This small molecule binds to this protein.
Small molecule (SMILES): Cn1c(=O)[nH]c2c(=O)[nH]c(=O)[nH]c21

Sequence of chain 3.A:
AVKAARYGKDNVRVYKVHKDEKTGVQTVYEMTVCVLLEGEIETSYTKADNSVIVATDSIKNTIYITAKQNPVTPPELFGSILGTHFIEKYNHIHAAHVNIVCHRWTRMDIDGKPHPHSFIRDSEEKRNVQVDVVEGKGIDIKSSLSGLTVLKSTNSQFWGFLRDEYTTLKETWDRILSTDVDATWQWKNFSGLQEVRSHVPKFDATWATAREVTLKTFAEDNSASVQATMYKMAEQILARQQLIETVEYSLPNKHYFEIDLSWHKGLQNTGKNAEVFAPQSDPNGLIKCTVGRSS

Sequence of chain 4.A:
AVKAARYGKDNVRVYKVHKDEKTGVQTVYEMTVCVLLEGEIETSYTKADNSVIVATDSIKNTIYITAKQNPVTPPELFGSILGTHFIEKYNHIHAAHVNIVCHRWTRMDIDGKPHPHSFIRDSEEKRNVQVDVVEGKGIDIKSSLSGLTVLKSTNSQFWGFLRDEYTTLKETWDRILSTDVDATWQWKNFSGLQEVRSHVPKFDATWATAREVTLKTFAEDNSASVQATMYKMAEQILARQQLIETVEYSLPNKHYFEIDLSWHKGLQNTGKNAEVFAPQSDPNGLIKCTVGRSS

Binding-site contacts:
Ligand atom O2 contacts residue VAL227 of chain 4.A at 2.9 Å (h-bond).
Ligand atom O2 contacts residue ARG176 of chain 4.A at 2.9 Å (salt-bridge).
Ligand atom C5 contacts residue PHE159 of chain 4.A at 3.4 Å (hydrophobic).
Ligand atom C2 contacts residue ARG176 of chain 4.A at 3.6 Å.
Ligand atom N7 contacts residue PHE159 of chain 4.A at 3.7 Å.
Ligand atom N1 contacts residue GLN228 of chain 4.A at 3.0 Å (h-bond).
Ligand atom C4 contacts residue PHE159 of chain 4.A at 3.4 Å (hydrophobic).
Ligand atom C2 contacts residue PHE159 of chain 4.A at 3.6 Å (hydrophobic).
Ligand atom O2 contacts residue PHE159 of chain 4.A at 3.8 Å.
Ligand atom C2 contacts residue VAL227 of chain 4.A at 3.9 Å (hydrophobic).
Ligand atom O2 contacts residue GLN228 of chain 4.A at 3.8 Å.
Ligand atom O6 contacts residue TYR8 of chain 3.A at 3.8 Å.
Ligand atom N1 contacts residue PHE159 of chain 4.A at 3.5 Å.
Ligand atom C8 contacts residue ALA56 of chain 3.A at 3.9 Å (hydrophobic).
Ligand atom C2 contacts residue GLN228 of chain 4.A at 3.8 Å.
Ligand atom C4 contacts residue ARG176 of chain 4.A at 3.8 Å.
Ligand atom N3 contacts residue ARG176 of chain 4.A at 3.0 Å (salt-bridge).
Ligand atom O6 contacts residue THR57 of chain 3.A at 3.9 Å.
Ligand atom N9 contacts residue PHE159 of chain 4.A at 3.5 Å.
Ligand atom O8 contacts residue ALA56 of chain 3.A at 3.5 Å.
Ligand atom N3 contacts residue PHE159 of chain 4.A at 3.7 Å.
Ligand atom C8 contacts residue THR57 of chain 3.A at 3.3 Å.
Ligand atom C8 contacts residue ASP58 of chain 3.A at 3.9 Å.
Ligand atom N7 contacts residue THR57 of chain 3.A at 2.9 Å (h-bond).
Ligand atom O8 contacts residue THR57 of chain 3.A at 3.2 Å (h-bond).
Ligand atom N3 contacts residue ASN254 of chain 4.A at 3.3 Å (h-bond).
Ligand atom O8 contacts residue ASP58 of chain 3.A at 3.0 Å (salt-bridge).
Ligand atom C6 contacts residue GLN228 of chain 4.A at 3.7 Å.
Ligand atom C10 contacts residue ARG176 of chain 4.A at 3.3 Å.
Ligand atom O2 contacts residue SER226 of chain 4.A at 3.5 Å.
Ligand atom C2 contacts residue ASN254 of chain 4.A at 4.0 Å.
Ligand atom C10 contacts residue PHE159 of chain 4.A at 4.0 Å (hydrophobic).
Ligand atom O6 contacts residue GLN228 of chain 4.A at 2.9 Å (h-bond).
Ligand atom C6 contacts residue PHE159 of chain 4.A at 3.5 Å (hydrophobic).
Ligand atom C4 contacts residue ASN254 of chain 4.A at 3.7 Å.
Ligand atom O6 contacts residue ILE54 of chain 3.A at 3.6 Å.
Ligand atom N7 contacts residue ALA56 of chain 3.A at 3.7 Å.
Ligand atom C8 contacts residue PHE159 of chain 4.A at 3.7 Å (hydrophobic).
Ligand atom C8 contacts residue LEU170 of chain 4.A at 3.9 Å (hydrophobic).
Ligand atom O8 contacts residue LEU170 of chain 4.A at 3.4 Å.